Sequence of chain 39.C:
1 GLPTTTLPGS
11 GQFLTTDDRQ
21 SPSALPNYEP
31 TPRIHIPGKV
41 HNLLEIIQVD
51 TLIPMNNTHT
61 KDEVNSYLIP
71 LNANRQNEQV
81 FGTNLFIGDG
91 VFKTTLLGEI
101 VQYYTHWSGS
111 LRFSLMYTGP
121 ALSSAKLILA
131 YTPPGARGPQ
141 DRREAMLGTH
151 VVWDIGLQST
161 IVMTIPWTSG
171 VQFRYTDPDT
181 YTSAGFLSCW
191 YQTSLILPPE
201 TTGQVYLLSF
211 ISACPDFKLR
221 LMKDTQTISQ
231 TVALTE

Sequence of chain 39.A:
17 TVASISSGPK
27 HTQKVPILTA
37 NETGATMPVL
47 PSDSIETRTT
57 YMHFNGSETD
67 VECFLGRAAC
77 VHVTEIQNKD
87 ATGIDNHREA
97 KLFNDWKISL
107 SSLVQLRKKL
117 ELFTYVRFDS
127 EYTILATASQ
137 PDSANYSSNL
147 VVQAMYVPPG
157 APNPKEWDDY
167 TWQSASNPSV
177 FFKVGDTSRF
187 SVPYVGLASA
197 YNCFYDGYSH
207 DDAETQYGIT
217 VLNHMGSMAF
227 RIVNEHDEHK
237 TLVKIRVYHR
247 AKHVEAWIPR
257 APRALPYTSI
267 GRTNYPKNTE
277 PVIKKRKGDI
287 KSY

This small molecule binds to this protein.
Small molecule (SMILES): Cc1cc(CCCCCOc2ccc(C3=NCCO3)cc2)on1

Binding-site contacts:
Ligand atom C4A contacts residue PRO174 of chain 39.A at 3.1 Å (hydrophobic).
Ligand atom C5A contacts residue ALA150 of chain 39.A at 3.6 Å (hydrophobic).
Ligand atom C5C contacts residue VAL191 of chain 39.A at 3.8 Å (hydrophobic).
Ligand atom C5A contacts residue VAL176 of chain 39.A at 3.6 Å (hydrophobic).
Ligand atom C4C contacts residue VAL188 of chain 39.A at 3.7 Å (hydrophobic).
Ligand atom C2A contacts residue TYR152 of chain 39.A at 3.6 Å (hydrophobic).
Ligand atom C1C contacts residue TYR128 of chain 39.A at 3.7 Å (hydrophobic).
Ligand atom N3A contacts residue ALA24 of chain 39.C at 3.8 Å.
Ligand atom O1 contacts residue MET221 of chain 39.A at 3.9 Å.
Ligand atom N3A contacts residue TYR152 of chain 39.A at 3.5 Å.
Ligand atom C1B contacts residue VAL188 of chain 39.A at 3.8 Å (hydrophobic).
Ligand atom C4 contacts residue LEU106 of chain 39.A at 3.9 Å (hydrophobic).
Ligand atom C5B contacts residue PHE186 of chain 39.A at 3.9 Å (hydrophobic).
Ligand atom C3B contacts residue VAL188 of chain 39.A at 3.8 Å (hydrophobic).
Ligand atom O1B contacts residue ILE104 of chain 39.A at 3.9 Å.
Ligand atom C6B contacts residue TYR128 of chain 39.A at 3.3 Å (hydrophobic).
Ligand atom N3A contacts residue PRO174 of chain 39.A at 3.7 Å.
Ligand atom C5B contacts residue MET224 of chain 39.A at 3.8 Å (hydrophobic).
Ligand atom N2 contacts residue LEU106 of chain 39.A at 3.8 Å.
Ligand atom C2C contacts residue TYR197 of chain 39.A at 3.7 Å (hydrophobic).
Ligand atom C5B contacts residue TYR128 of chain 39.A at 4.0 Å (hydrophobic).
Ligand atom N3A contacts residue PHE186 of chain 39.A at 4.0 Å.
Ligand atom C3C contacts residue TYR128 of chain 39.A at 3.4 Å (hydrophobic).
Ligand atom C1B contacts residue ILE104 of chain 39.A at 4.0 Å (hydrophobic).
Ligand atom C6B contacts residue ILE104 of chain 39.A at 3.6 Å (hydrophobic).
Ligand atom C4B contacts residue TYR152 of chain 39.A at 3.8 Å (hydrophobic).
Ligand atom C5A contacts residue PHE186 of chain 39.A at 3.5 Å (hydrophobic).
Ligand atom C5 contacts residue LEU106 of chain 39.A at 3.8 Å (hydrophobic).
Ligand atom O1A contacts residue PHE186 of chain 39.A at 3.0 Å.
Ligand atom C4 contacts residue TYR197 of chain 39.A at 3.8 Å (hydrophobic).
Ligand atom O1 contacts residue LEU106 of chain 39.A at 3.8 Å.
Ligand atom C2A contacts residue PHE186 of chain 39.A at 3.3 Å (hydrophobic).
Ligand atom C1B contacts residue TYR128 of chain 39.A at 3.6 Å (hydrophobic).
Ligand atom C1C contacts residue LEU106 of chain 39.A at 3.8 Å (hydrophobic).
Ligand atom C2B contacts residue VAL188 of chain 39.A at 3.5 Å (hydrophobic).
Ligand atom C3B contacts residue TYR152 of chain 39.A at 3.7 Å (hydrophobic).
Ligand atom C4B contacts residue PHE186 of chain 39.A at 3.6 Å (hydrophobic).
Ligand atom O1B contacts residue TYR128 of chain 39.A at 3.4 Å (h-bond).
Ligand atom C2C contacts residue MET221 of chain 39.A at 4.0 Å (hydrophobic).
Ligand atom C4C contacts residue VAL191 of chain 39.A at 3.0 Å (hydrophobic).